This protein binds this small molecule.
Small molecule (SMILES): CC(=O)N[C@H]1[C@H](O[C@H]2[C@H](O)[C@@H](NC(C)=O)CO[C@@H]2CO)O[C@H](CO)[C@@H](O[C@@H]2O[C@H](CO)[C@@H](O)[C@H](O)[C@@H]2O)[C@@H]1O

Binding-site contacts:
Ligand atom O7 contacts residue ASN165 of chain 1.C at 3.4 Å (h-bond).
Ligand atom C1 contacts residue ASN165 of chain 1.C at 1.5 Å.
Ligand atom C2 contacts residue TRP222 of chain 1.A at 3.9 Å (hydrophobic).
Ligand atom O5 contacts residue TRP222 of chain 1.A at 4.3 Å.
Ligand atom C2 contacts residue SER219 of chain 1.A at 4.1 Å.
Ligand atom C5 contacts residue THR167 of chain 1.C at 4.0 Å.
Ligand atom C7 contacts residue TRP222 of chain 1.A at 3.8 Å (hydrophobic).
Ligand atom O6 contacts residue THR167 of chain 1.C at 4.2 Å.
Ligand atom C8 contacts residue PRO221 of chain 1.A at 4.4 Å (hydrophobic).
Ligand atom C6 contacts residue THR167 of chain 1.C at 3.4 Å.
Ligand atom O7 contacts residue PRO221 of chain 1.A at 3.3 Å.
Ligand atom C7 contacts residue SER219 of chain 1.A at 3.6 Å.
Ligand atom C8 contacts residue SER219 of chain 1.A at 3.5 Å.
Ligand atom C3 contacts residue ASN165 of chain 1.C at 3.8 Å.
Ligand atom N2 contacts residue TRP222 of chain 1.A at 4.3 Å.
Ligand atom C1 contacts residue TRP222 of chain 1.A at 3.7 Å (hydrophobic).
Ligand atom N2 contacts residue ASN165 of chain 1.C at 3.0 Å (h-bond).
Ligand atom C1 contacts residue SER219 of chain 1.A at 3.8 Å.
Ligand atom C6 contacts residue TRP222 of chain 1.A at 3.8 Å (hydrophobic).
Ligand atom C8 contacts residue THR187 of chain 1.A at 3.9 Å.
Ligand atom O5 contacts residue THR167 of chain 1.C at 4.3 Å.
Ligand atom C5 contacts residue TRP222 of chain 1.A at 3.4 Å (hydrophobic).
Ligand atom C7 contacts residue PRO221 of chain 1.A at 4.2 Å (hydrophobic).
Ligand atom C3 contacts residue TRP222 of chain 1.A at 4.2 Å (hydrophobic).
Ligand atom C6 contacts residue TRP222 of chain 1.A at 3.9 Å (hydrophobic).
Ligand atom C5 contacts residue ASN165 of chain 1.C at 3.7 Å.
Ligand atom C2 contacts residue ASN165 of chain 1.C at 2.4 Å.
Ligand atom C7 contacts residue ASN165 of chain 1.C at 3.4 Å.
Ligand atom C4 contacts residue ASN165 of chain 1.C at 4.2 Å.
Ligand atom C4 contacts residue TRP222 of chain 1.A at 3.8 Å (hydrophobic).
Ligand atom C8 contacts residue THR167 of chain 1.C at 4.2 Å.
Ligand atom C8 contacts residue VAL242 of chain 1.C at 4.3 Å (hydrophobic).
Ligand atom O5 contacts residue ASN165 of chain 1.C at 2.3 Å (h-bond).
Ligand atom O3 contacts residue TRP222 of chain 1.A at 3.7 Å.
Ligand atom O4 contacts residue TRP222 of chain 1.A at 4.4 Å.
Ligand atom N2 contacts residue SER219 of chain 1.A at 3.2 Å (h-bond).
Ligand atom O5 contacts residue TRP222 of chain 1.A at 3.7 Å.
Ligand atom C5 contacts residue TRP222 of chain 1.A at 4.3 Å (hydrophobic).
Ligand atom O7 contacts residue ARG220 of chain 1.A at 4.1 Å.
Ligand atom O7 contacts residue TRP222 of chain 1.A at 2.7 Å (h-bond).

Sequence of chain 1.C:
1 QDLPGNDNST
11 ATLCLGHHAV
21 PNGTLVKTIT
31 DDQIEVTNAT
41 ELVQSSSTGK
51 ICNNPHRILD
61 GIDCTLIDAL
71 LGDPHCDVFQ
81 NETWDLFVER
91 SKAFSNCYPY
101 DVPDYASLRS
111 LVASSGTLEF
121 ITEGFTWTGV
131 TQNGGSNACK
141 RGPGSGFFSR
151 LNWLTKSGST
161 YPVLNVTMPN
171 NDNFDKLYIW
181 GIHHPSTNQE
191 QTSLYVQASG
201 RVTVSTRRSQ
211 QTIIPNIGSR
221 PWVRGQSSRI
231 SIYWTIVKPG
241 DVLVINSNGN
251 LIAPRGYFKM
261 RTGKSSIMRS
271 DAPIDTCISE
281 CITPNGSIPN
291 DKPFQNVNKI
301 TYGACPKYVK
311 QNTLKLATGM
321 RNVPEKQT

Sequence of chain 1.A:
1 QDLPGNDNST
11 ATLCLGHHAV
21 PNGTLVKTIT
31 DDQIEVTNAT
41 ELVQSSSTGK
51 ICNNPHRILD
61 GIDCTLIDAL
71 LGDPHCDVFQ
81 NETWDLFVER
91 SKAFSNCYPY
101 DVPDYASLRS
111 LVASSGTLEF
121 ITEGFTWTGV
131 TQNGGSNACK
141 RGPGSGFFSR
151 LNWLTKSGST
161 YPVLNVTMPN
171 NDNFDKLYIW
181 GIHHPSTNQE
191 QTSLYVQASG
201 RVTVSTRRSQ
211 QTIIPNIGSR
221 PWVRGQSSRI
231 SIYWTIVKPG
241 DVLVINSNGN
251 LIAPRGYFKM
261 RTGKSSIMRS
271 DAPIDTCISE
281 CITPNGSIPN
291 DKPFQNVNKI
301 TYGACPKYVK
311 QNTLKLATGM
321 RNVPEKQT